This protein binds this small molecule.
Small molecule (SMILES): CC(=O)N[C@H]1[C@H](O[C@H]2[C@H](O)[C@@H](NC(C)=O)CO[C@@H]2CO)O[C@H](CO)[C@@H](O)[C@@H]1O

Sequence of chain 7.E:
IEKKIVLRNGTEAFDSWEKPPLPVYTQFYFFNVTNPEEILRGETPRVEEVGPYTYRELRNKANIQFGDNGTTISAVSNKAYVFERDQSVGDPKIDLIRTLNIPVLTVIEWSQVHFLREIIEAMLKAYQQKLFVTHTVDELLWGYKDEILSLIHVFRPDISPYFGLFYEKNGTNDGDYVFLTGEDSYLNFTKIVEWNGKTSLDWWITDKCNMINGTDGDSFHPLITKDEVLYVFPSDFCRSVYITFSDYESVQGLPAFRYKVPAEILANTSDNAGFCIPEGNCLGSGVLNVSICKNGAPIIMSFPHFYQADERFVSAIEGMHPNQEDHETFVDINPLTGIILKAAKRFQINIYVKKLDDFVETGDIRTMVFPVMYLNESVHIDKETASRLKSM

Binding-site contacts:
Ligand atom C8 contacts residue GLY296 of chain 7.E at 4.4 Å.
Ligand atom N2 contacts residue ASN280 of chain 7.E at 2.9 Å (h-bond).
Ligand atom C4 contacts residue ASN280 of chain 7.E at 4.2 Å.
Ligand atom C2 contacts residue ASN280 of chain 7.E at 2.5 Å.
Ligand atom C7 contacts residue ASN280 of chain 7.E at 3.9 Å.
Ligand atom O5 contacts residue ASN280 of chain 7.E at 2.4 Å (h-bond).
Ligand atom C8 contacts residue ARG324 of chain 7.E at 4.2 Å.
Ligand atom O7 contacts residue ASN280 of chain 7.E at 4.4 Å.
Ligand atom C1 contacts residue ASN280 of chain 7.E at 1.4 Å.
Ligand atom C5 contacts residue ASN280 of chain 7.E at 3.7 Å.
Ligand atom C3 contacts residue ASN280 of chain 7.E at 3.8 Å.